Sequence of chain 1.A:
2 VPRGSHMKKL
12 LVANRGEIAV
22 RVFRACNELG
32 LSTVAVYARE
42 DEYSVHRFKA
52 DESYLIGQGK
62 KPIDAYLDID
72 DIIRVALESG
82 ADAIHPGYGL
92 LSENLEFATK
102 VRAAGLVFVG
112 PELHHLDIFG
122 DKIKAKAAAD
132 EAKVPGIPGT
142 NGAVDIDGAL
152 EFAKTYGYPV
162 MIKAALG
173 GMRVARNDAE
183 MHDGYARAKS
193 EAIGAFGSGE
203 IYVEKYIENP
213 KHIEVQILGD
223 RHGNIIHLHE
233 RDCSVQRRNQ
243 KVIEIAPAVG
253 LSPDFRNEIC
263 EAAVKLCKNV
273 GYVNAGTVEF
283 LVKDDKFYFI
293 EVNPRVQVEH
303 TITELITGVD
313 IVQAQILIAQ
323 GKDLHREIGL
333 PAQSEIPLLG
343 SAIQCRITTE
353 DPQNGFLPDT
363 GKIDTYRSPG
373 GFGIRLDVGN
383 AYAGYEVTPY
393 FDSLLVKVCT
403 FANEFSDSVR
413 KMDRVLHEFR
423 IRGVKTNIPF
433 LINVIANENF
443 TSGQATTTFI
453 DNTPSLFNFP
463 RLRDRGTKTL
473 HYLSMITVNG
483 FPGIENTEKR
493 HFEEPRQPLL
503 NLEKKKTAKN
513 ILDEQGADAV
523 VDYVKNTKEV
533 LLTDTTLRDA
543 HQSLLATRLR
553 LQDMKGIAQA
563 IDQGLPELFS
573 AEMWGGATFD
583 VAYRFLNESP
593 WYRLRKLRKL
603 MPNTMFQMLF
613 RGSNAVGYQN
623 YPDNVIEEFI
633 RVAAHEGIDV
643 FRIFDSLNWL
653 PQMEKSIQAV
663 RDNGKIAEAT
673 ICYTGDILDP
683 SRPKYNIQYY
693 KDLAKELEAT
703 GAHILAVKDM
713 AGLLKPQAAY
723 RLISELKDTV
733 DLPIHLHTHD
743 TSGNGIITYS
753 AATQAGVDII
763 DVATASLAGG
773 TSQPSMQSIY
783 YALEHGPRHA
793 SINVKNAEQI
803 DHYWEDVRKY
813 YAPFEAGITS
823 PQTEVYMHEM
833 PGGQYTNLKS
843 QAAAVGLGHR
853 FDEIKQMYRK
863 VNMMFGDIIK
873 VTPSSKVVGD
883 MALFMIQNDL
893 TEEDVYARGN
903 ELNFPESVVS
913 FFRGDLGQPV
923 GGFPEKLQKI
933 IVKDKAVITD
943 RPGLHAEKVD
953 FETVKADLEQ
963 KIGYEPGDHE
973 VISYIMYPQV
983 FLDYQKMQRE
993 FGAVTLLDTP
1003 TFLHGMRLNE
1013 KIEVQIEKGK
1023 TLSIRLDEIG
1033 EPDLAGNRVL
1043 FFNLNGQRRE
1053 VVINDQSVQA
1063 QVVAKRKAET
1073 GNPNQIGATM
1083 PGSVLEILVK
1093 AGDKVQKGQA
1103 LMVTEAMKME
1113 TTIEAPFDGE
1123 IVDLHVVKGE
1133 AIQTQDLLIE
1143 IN

A protein and the small-molecule ligand that binds it are described below.
Small molecule (SMILES): Nc1ncnc2c1ncn2[C@@H]1O[C@@H]2CO[P](=O)(O)O[C@H]3[C@@H](O)[C@H](n4cnc5c(N)ncnc54)O[C@@H]3CO[P](=O)(O)O[C@H]2[C@H]1O

Binding-site contacts:
Ligand atom C61 contacts residue TYR722 of chain 1.B at 3.4 Å (hydrophobic).
Ligand atom N7 contacts residue TYR722 of chain 1.A at 3.7 Å.
Ligand atom O2'1 contacts residue PRO718 of chain 1.B at 3.7 Å.
Ligand atom N1 contacts residue TYR722 of chain 1.A at 3.5 Å.
Ligand atom P contacts residue GLN756 of chain 1.A at 3.8 Å.
Ligand atom C41 contacts residue TYR722 of chain 1.B at 3.8 Å (hydrophobic).
Ligand atom P1 contacts residue SER752 of chain 1.B at 3.6 Å.
Ligand atom O3' contacts residue SER752 of chain 1.B at 3.6 Å.
Ligand atom N11 contacts residue TYR722 of chain 1.B at 3.4 Å.
Ligand atom P contacts residue SER752 of chain 1.A at 3.6 Å.
Ligand atom O2'1 contacts residue GLN719 of chain 1.B at 3.5 Å (h-bond).
Ligand atom O4'1 contacts residue ALA753 of chain 1.B at 3.1 Å.
Ligand atom C1' contacts residue ALA753 of chain 1.A at 3.8 Å (hydrophobic).
Ligand atom O2P1 contacts residue GLN756 of chain 1.B at 3.1 Å (h-bond).
Ligand atom C1'1 contacts residue ALA753 of chain 1.B at 3.9 Å (hydrophobic).
Ligand atom C51 contacts residue TYR722 of chain 1.B at 3.7 Å (hydrophobic).
Ligand atom C21 contacts residue TYR722 of chain 1.B at 3.8 Å (hydrophobic).
Ligand atom O1P1 contacts residue GLN756 of chain 1.B at 3.4 Å.
Ligand atom O4' contacts residue ALA753 of chain 1.A at 3.0 Å.
Ligand atom O2P contacts residue SER752 of chain 1.A at 2.4 Å (h-bond).
Ligand atom O2P1 contacts residue ALA753 of chain 1.B at 3.8 Å.
Ligand atom N71 contacts residue TYR722 of chain 1.B at 3.8 Å.
Ligand atom C5 contacts residue TYR722 of chain 1.A at 3.8 Å (hydrophobic).
Ligand atom O2' contacts residue GLN719 of chain 1.A at 3.6 Å (h-bond).
Ligand atom C2 contacts residue TYR722 of chain 1.A at 3.9 Å (hydrophobic).
Ligand atom N31 contacts residue TYR722 of chain 1.B at 3.8 Å.
Ligand atom C4' contacts residue ILE749 of chain 1.A at 3.9 Å (hydrophobic).
Ligand atom O3'1 contacts residue ILE749 of chain 1.B at 3.8 Å.
Ligand atom O2' contacts residue PRO718 of chain 1.A at 3.6 Å.
Ligand atom O2P contacts residue GLN756 of chain 1.A at 3.1 Å (h-bond).
Ligand atom N61 contacts residue TYR722 of chain 1.B at 3.3 Å.
Ligand atom N3 contacts residue GLN719 of chain 1.A at 3.7 Å.
Ligand atom P1 contacts residue GLN756 of chain 1.B at 3.8 Å.
Ligand atom N6 contacts residue TYR722 of chain 1.A at 3.4 Å.
Ligand atom N31 contacts residue GLN719 of chain 1.B at 3.5 Å.
Ligand atom O2P1 contacts residue SER752 of chain 1.B at 2.4 Å (h-bond).
Ligand atom O3'1 contacts residue SER752 of chain 1.A at 3.6 Å.
Ligand atom C6 contacts residue TYR722 of chain 1.A at 3.5 Å (hydrophobic).
Ligand atom O2P contacts residue ALA753 of chain 1.A at 3.8 Å.
Ligand atom O1P contacts residue GLN756 of chain 1.A at 3.5 Å.

Sequence of chain 1.B:
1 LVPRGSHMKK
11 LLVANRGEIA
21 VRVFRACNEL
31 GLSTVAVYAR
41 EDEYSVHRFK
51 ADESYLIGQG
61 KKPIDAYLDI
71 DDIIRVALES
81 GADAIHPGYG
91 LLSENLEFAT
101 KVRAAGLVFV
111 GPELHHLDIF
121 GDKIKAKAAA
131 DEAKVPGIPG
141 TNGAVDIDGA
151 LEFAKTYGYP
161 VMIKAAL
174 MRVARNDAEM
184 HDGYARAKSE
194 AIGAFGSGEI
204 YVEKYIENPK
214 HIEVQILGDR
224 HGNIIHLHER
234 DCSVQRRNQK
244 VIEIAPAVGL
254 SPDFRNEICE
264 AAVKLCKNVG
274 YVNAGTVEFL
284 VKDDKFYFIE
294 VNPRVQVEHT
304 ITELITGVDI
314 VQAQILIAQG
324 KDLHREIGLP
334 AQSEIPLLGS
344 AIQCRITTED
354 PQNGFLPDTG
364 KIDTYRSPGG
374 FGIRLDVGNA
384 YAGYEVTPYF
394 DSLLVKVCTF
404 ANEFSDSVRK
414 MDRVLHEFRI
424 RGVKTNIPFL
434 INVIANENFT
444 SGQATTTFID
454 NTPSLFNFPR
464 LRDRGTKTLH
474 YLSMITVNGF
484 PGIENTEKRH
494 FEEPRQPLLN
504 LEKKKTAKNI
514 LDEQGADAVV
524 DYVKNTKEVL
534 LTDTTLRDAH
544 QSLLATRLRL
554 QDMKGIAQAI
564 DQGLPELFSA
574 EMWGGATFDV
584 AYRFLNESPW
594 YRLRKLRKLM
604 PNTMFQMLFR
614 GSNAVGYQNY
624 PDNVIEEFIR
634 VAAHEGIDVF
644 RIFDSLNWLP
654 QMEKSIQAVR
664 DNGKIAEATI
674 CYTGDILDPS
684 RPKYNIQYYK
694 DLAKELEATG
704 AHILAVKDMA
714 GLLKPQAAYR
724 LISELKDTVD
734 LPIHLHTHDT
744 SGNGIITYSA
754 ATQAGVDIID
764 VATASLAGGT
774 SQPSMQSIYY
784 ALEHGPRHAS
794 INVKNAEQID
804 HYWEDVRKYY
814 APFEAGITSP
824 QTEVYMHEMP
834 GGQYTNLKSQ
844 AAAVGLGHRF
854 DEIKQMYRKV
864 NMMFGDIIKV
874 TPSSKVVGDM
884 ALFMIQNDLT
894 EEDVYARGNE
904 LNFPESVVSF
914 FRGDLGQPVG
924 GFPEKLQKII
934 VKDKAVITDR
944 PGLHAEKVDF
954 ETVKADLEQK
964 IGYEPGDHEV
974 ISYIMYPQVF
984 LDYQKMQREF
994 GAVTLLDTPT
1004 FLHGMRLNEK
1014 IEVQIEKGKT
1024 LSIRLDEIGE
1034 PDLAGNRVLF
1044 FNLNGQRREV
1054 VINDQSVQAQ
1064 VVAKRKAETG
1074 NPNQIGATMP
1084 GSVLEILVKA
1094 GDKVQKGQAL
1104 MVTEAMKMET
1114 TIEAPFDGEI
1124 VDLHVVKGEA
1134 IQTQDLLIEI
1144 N